Binding-site contacts:
Ligand atom N1 contacts residue VAL168 of chain 1.A at 2.8 Å (h-bond).
Ligand atom C9 contacts residue PHE339 of chain 1.A at 3.7 Å (hydrophobic).
Ligand atom C16 contacts residue ARG177 of chain 1.A at 3.4 Å.
Ligand atom O4 contacts residue VAL168 of chain 1.A at 3.7 Å.
Ligand atom O8 contacts residue MET338 of chain 1.A at 3.2 Å (h-bond).
Ligand atom C2 contacts residue VAL168 of chain 1.A at 3.5 Å (hydrophobic).
Ligand atom C10 contacts residue LYS96 of chain 1.A at 3.6 Å.
Ligand atom O14 contacts residue ASP100 of chain 1.A at 3.6 Å.
Ligand atom N3 contacts residue VAL168 of chain 1.A at 2.8 Å (h-bond).
Ligand atom C21 contacts residue PHE297 of chain 1.A at 3.4 Å (hydrophobic).
Ligand atom C26 contacts residue PHE337 of chain 1.A at 3.3 Å (hydrophobic).
Ligand atom C9 contacts residue PHE337 of chain 1.A at 3.5 Å (hydrophobic).
Ligand atom C18 contacts residue PHE337 of chain 1.A at 3.6 Å (hydrophobic).
Ligand atom C13 contacts residue PHE46 of chain 1.A at 3.7 Å (hydrophobic).
Ligand atom O4 contacts residue LYS96 of chain 1.A at 3.5 Å.
Ligand atom O14 contacts residue PHE46 of chain 1.A at 3.7 Å.
Ligand atom C15 contacts residue PHE46 of chain 1.A at 3.2 Å (hydrophobic).
Ligand atom C26 contacts residue PHE339 of chain 1.A at 3.3 Å (hydrophobic).
Ligand atom C7 contacts residue PHE339 of chain 1.A at 3.5 Å (hydrophobic).
Ligand atom N17 contacts residue ARG177 of chain 1.A at 3.0 Å (salt-bridge).
Ligand atom N17 contacts residue PHE339 of chain 1.A at 3.6 Å.
Ligand atom C20 contacts residue SER344 of chain 1.A at 3.7 Å.
Ligand atom O14 contacts residue ALA101 of chain 1.A at 3.7 Å.
Ligand atom N3 contacts residue LEU167 of chain 1.A at 3.5 Å.
Ligand atom C18 contacts residue ARG177 of chain 1.A at 3.6 Å.
Ligand atom C15 contacts residue ASP100 of chain 1.A at 3.4 Å.
Ligand atom N5 contacts residue LYS96 of chain 1.A at 3.3 Å.
Ligand atom C11 contacts residue LYS96 of chain 1.A at 3.4 Å.
Ligand atom C10 contacts residue LEU103 of chain 1.A at 3.6 Å (hydrophobic).
Ligand atom O14 contacts residue ALA98 of chain 1.A at 3.3 Å.
Ligand atom N24 contacts residue ASP100 of chain 1.A at 3.3 Å (salt-bridge).
Ligand atom C13 contacts residue ALA98 of chain 1.A at 3.7 Å (hydrophobic).
Ligand atom C15 contacts residue ARG177 of chain 1.A at 3.4 Å.
Ligand atom C12 contacts residue ALA98 of chain 1.A at 3.6 Å (hydrophobic).
Ligand atom C12 contacts residue ALA101 of chain 1.A at 3.6 Å (hydrophobic).
Ligand atom N1 contacts residue MET338 of chain 1.A at 2.9 Å (h-bond).
Ligand atom C11 contacts residue LEU103 of chain 1.A at 3.6 Å (hydrophobic).
Ligand atom C23 contacts residue PHE337 of chain 1.A at 3.7 Å (hydrophobic).
Ligand atom O8 contacts residue PHE339 of chain 1.A at 3.0 Å.
Ligand atom O8 contacts residue PHE337 of chain 1.A at 3.4 Å.

Sequence of chain 1.A:
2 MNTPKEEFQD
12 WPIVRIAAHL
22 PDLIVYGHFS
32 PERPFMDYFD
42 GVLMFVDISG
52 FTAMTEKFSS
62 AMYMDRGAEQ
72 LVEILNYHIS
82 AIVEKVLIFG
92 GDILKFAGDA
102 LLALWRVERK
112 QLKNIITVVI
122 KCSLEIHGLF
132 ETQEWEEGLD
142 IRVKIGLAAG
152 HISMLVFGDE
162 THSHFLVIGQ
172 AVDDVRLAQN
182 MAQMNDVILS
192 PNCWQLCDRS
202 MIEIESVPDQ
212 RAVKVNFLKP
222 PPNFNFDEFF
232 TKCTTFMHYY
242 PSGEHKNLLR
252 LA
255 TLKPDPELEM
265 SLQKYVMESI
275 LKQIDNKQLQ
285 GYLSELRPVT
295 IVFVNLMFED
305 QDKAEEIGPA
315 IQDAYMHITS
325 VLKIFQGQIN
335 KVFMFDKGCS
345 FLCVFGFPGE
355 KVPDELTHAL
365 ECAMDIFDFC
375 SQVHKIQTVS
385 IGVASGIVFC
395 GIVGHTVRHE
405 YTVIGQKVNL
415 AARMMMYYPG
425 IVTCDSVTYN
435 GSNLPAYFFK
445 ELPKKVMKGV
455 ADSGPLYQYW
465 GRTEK

A protein and the small-molecule ligand that binds it are described below.
Small molecule (SMILES): Nc1nonc1C(=O)c1cccc(OCc2nc3ccccc3[nH]2)c1